Binding-site contacts:
Ligand atom O31 contacts residue LEU75 of chain 1.A at 3.7 Å.
Ligand atom C27 contacts residue LEU75 of chain 1.A at 3.7 Å (hydrophobic).
Ligand atom C26 contacts residue GLY74 of chain 1.A at 3.7 Å.
Ligand atom C41 contacts residue ASP77 of chain 1.A at 3.4 Å.
Ligand atom C39 contacts residue GLN87 of chain 1.A at 3.2 Å.
Ligand atom C32 contacts residue THR76 of chain 1.A at 3.7 Å.
Ligand atom C39 contacts residue THR76 of chain 1.A at 3.9 Å.
Ligand atom C41 contacts residue GLU82 of chain 1.A at 3.2 Å.
Ligand atom C6 contacts residue TRP91 of chain 1.A at 3.8 Å (hydrophobic).
Ligand atom C28 contacts residue GLY74 of chain 1.A at 3.5 Å.
Ligand atom N40 contacts residue ASP77 of chain 1.A at 3.8 Å.
Ligand atom C37 contacts residue GLN87 of chain 1.A at 3.7 Å.
Ligand atom C7 contacts residue TRP91 of chain 1.A at 3.7 Å (hydrophobic).
Ligand atom C27 contacts residue GLY74 of chain 1.A at 3.6 Å.
Ligand atom C11 contacts residue LEU75 of chain 1.A at 3.7 Å (hydrophobic).
Ligand atom C37 contacts residue ASP77 of chain 1.A at 3.6 Å.
Ligand atom O36 contacts residue GLN87 of chain 1.A at 3.1 Å (h-bond).
Ligand atom C37 contacts residue THR76 of chain 1.A at 3.4 Å.
Ligand atom C42 contacts residue THR76 of chain 1.A at 3.8 Å.
Ligand atom O36 contacts residue TRP91 of chain 1.A at 3.3 Å (h-bond).
Ligand atom N40 contacts residue GLN87 of chain 1.A at 3.5 Å (h-bond).
Ligand atom F46 contacts residue ASP77 of chain 1.A at 3.5 Å.
Ligand atom C35 contacts residue THR76 of chain 1.A at 3.5 Å.
Ligand atom C11 contacts residue GLY74 of chain 1.A at 3.4 Å.
Ligand atom C13 contacts residue GLY74 of chain 1.A at 3.6 Å.
Ligand atom C39 contacts residue GLU82 of chain 1.A at 3.4 Å.
Ligand atom C35 contacts residue GLN87 of chain 1.A at 3.8 Å.
Ligand atom C41 contacts residue LYS79 of chain 1.A at 3.8 Å.
Ligand atom C27 contacts residue LYS65 of chain 1.A at 3.6 Å.
Ligand atom C16 contacts residue GLY74 of chain 1.A at 3.7 Å.
Ligand atom O31 contacts residue THR76 of chain 1.A at 2.9 Å (h-bond).
Ligand atom N34 contacts residue THR76 of chain 1.A at 2.8 Å (h-bond).
Ligand atom C39 contacts residue TRP78 of chain 1.A at 3.9 Å (hydrophobic).
Ligand atom C37 contacts residue GLU82 of chain 1.A at 3.5 Å.
Ligand atom N40 contacts residue GLU82 of chain 1.A at 2.6 Å (salt-bridge).
Ligand atom C1 contacts residue LEU116 of chain 1.B at 3.5 Å (hydrophobic).
Ligand atom N18 contacts residue GLY74 of chain 1.A at 3.0 Å (h-bond).
Ligand atom C28 contacts residue LEU75 of chain 1.A at 3.6 Å (hydrophobic).
Ligand atom C26 contacts residue LEU60 of chain 1.A at 3.7 Å (hydrophobic).
Ligand atom C13 contacts residue TYR92 of chain 1.A at 3.1 Å (hydrophobic).

The protein below binds the small molecule below.
Small molecule (SMILES): CCO[C@@H]1C[C@@H]2CN(C(=O)[C@@H](NC(=O)[C@H](C)NC)C3CCC(F)(F)CC3)[C@H](C(=O)N[C@@H]3CCOc4ccccc43)CN2C1

Sequence of chain 1.A:
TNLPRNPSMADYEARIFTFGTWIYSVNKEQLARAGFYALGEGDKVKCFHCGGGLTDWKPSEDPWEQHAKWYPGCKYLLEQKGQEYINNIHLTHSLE

Sequence of chain 1.B:
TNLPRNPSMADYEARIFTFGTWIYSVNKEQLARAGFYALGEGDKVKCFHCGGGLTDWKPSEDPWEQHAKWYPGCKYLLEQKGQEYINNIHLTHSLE